A small-molecule ligand and the protein it binds are described below.
Small molecule (SMILES): CC(=O)N[C@@H]1[C@@H](O)[C@H](O)[C@@H](CO)O[C@H]1O

Binding-site contacts:
Ligand atom C5 contacts residue ASN728 of chain 1.A at 3.8 Å.
Ligand atom N2 contacts residue ASN728 of chain 1.A at 2.9 Å (h-bond).
Ligand atom C4 contacts residue ASN728 of chain 1.A at 4.3 Å.
Ligand atom C1 contacts residue ASN728 of chain 1.A at 1.5 Å.
Ligand atom C7 contacts residue ASN728 of chain 1.A at 3.6 Å.
Ligand atom O5 contacts residue ASP815 of chain 1.D at 4.3 Å.
Ligand atom C8 contacts residue GLY1150 of chain 1.A at 3.9 Å.
Ligand atom C8 contacts residue ILE1149 of chain 1.A at 4.1 Å (hydrophobic).
Ligand atom O5 contacts residue ASN728 of chain 1.A at 2.4 Å (h-bond).
Ligand atom C2 contacts residue ASN728 of chain 1.A at 2.5 Å.
Ligand atom O6 contacts residue ASN728 of chain 1.A at 4.4 Å.
Ligand atom O7 contacts residue ASN728 of chain 1.A at 3.9 Å.
Ligand atom C3 contacts residue ASN728 of chain 1.A at 3.9 Å.

Sequence of chain 1.D:
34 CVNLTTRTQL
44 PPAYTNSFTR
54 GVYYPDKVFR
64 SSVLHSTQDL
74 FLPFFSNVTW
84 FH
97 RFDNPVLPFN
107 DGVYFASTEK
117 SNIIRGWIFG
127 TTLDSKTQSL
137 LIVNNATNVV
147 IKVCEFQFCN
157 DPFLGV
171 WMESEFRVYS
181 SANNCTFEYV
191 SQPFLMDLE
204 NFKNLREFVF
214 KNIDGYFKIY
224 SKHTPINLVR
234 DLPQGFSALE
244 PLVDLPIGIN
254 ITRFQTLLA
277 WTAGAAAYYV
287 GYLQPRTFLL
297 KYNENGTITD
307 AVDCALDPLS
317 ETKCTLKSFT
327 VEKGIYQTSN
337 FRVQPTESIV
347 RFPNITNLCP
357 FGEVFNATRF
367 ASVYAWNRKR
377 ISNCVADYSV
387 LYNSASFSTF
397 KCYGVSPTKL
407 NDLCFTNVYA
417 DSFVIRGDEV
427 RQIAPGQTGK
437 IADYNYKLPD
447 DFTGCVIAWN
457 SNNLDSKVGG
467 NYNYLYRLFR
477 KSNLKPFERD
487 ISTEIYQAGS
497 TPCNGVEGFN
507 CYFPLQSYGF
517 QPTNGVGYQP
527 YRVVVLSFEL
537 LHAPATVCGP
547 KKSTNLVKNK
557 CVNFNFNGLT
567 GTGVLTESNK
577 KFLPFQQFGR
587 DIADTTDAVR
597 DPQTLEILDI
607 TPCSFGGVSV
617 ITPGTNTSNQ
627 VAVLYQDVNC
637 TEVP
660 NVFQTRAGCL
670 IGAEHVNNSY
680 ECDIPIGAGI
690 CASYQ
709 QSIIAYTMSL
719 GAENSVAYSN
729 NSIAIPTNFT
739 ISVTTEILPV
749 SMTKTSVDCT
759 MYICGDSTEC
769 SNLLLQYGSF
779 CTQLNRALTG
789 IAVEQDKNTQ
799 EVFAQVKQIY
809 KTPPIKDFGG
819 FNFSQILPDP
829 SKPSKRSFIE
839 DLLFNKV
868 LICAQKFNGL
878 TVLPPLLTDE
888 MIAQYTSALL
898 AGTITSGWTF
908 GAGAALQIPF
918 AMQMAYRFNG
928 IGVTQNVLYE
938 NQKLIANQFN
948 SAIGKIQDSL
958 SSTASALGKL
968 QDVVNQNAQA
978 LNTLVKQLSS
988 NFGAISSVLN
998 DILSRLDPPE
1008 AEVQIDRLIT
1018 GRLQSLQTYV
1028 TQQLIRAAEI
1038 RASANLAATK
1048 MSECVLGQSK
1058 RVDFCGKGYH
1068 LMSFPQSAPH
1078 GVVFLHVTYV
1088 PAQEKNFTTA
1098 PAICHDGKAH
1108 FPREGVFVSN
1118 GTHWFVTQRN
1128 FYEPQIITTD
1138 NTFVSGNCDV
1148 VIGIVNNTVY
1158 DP

Sequence of chain 1.A:
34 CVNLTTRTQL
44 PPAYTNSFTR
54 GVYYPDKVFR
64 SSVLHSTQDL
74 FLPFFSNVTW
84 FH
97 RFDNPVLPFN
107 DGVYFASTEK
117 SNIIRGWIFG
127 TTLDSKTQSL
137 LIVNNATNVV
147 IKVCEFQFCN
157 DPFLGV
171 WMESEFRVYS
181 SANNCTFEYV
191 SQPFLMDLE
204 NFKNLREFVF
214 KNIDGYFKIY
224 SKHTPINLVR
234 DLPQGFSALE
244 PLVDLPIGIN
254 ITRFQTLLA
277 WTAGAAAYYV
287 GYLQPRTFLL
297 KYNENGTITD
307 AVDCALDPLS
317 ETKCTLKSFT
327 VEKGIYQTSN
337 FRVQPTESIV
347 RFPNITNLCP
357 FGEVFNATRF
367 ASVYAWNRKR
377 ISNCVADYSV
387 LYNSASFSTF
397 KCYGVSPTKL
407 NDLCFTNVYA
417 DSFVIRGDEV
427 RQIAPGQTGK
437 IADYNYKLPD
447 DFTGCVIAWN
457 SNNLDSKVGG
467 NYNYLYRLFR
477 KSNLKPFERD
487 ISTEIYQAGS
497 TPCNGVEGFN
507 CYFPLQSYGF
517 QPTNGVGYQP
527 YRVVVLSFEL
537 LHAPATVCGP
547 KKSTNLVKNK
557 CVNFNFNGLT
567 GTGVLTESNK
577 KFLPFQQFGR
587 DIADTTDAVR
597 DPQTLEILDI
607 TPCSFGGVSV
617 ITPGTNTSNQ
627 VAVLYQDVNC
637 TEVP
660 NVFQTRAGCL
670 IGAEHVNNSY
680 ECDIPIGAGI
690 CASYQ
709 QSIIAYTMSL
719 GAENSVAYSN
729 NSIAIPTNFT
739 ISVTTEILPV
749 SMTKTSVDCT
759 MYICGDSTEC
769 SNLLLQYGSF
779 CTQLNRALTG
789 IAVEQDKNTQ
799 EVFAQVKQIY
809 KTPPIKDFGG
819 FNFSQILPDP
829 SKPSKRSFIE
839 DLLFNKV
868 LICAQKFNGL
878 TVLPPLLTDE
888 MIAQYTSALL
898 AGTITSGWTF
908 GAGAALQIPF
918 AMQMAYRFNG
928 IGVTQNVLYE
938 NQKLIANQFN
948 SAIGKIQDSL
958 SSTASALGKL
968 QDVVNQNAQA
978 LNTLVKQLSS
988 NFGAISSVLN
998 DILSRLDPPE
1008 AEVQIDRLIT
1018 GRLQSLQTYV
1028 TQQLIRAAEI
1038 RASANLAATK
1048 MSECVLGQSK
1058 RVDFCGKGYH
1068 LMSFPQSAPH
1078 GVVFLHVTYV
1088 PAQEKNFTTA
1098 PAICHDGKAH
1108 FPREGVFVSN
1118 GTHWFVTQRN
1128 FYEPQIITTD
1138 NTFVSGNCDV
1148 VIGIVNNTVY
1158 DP